This small molecule binds to this protein.
Small molecule (SMILES): C[C@H](N)C(=O)O

Binding-site contacts:
Ligand atom C contacts residue ALA482 of chain 1.A at 4.3 Å (hydrophobic).
Ligand atom N contacts residue ALA482 of chain 1.A at 2.3 Å.
Ligand atom CB contacts residue VAL333 of chain 1.A at 4.3 Å (hydrophobic).
Ligand atom C contacts residue PGE1 of chain 1.Q at 3.5 Å.
Ligand atom CB contacts residue ALA482 of chain 1.A at 3.7 Å (hydrophobic).
Ligand atom O contacts residue VAL391 of chain 1.A at 4.3 Å.
Ligand atom CA contacts residue ALA482 of chain 1.A at 3.0 Å (hydrophobic).
Ligand atom CA contacts residue PGE1 of chain 1.Q at 4.4 Å.
Ligand atom O contacts residue PGE1 of chain 1.Q at 2.3 Å (h-bond).
Ligand atom N contacts residue PGE1 of chain 1.Q at 4.1 Å.

Sequence of chain 1.A:
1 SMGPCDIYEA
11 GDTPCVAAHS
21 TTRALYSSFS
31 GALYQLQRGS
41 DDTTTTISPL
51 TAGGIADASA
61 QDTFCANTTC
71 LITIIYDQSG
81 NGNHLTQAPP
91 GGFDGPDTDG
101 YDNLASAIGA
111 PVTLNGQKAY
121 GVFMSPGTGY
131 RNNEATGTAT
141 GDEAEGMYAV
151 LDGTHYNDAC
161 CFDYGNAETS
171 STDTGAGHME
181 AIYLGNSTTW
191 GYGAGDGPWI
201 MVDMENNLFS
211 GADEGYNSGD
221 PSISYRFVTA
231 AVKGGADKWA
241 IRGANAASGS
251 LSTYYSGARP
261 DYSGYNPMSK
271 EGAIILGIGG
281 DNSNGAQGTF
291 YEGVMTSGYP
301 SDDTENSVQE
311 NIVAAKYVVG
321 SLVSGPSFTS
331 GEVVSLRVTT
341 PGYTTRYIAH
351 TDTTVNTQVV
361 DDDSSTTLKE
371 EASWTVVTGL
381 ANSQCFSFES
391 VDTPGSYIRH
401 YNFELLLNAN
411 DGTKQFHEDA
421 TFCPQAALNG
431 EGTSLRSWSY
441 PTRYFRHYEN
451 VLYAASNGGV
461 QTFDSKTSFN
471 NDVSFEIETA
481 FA